Binding-site contacts:
Ligand atom C3 contacts residue ARG135 of chain 1.B at 3.8 Å.
Ligand atom C3 contacts residue TYR132 of chain 1.B at 3.6 Å (hydrophobic).
Ligand atom C3 contacts residue ASP6 of chain 1.B at 4.3 Å.
Ligand atom C2 contacts residue PDO1 of chain 1.G at 3.4 Å.
Ligand atom P contacts residue ARG169 of chain 1.B at 3.9 Å.
Ligand atom O3P contacts residue ARG135 of chain 1.B at 2.6 Å (salt-bridge).
Ligand atom O3P contacts residue ARG169 of chain 1.B at 3.2 Å (salt-bridge).
Ligand atom P contacts residue ARG135 of chain 1.B at 3.6 Å.
Ligand atom O2 contacts residue ALA166 of chain 1.B at 3.8 Å.
Ligand atom O4P contacts residue ARG169 of chain 1.B at 3.1 Å (salt-bridge).
Ligand atom O1P contacts residue SER167 of chain 1.B at 3.2 Å (h-bond).
Ligand atom C3 contacts residue ASN28 of chain 1.B at 4.1 Å.
Ligand atom O2P contacts residue ARG135 of chain 1.B at 2.9 Å (salt-bridge).
Ligand atom O1P contacts residue ASP6 of chain 1.B at 4.5 Å.
Ligand atom O2 contacts residue PDO1 of chain 1.G at 3.3 Å.
Ligand atom O3P contacts residue SER167 of chain 1.B at 2.4 Å (h-bond).
Ligand atom C3 contacts residue SER167 of chain 1.B at 4.0 Å.
Ligand atom C2 contacts residue ASP6 of chain 1.B at 3.0 Å.
Ligand atom O2 contacts residue ASP6 of chain 1.B at 2.7 Å (salt-bridge).
Ligand atom O1P contacts residue ARG135 of chain 1.B at 4.3 Å.
Ligand atom C2 contacts residue SER167 of chain 1.B at 4.0 Å.
Ligand atom O2 contacts residue SER167 of chain 1.B at 2.9 Å (h-bond).
Ligand atom C2 contacts residue TYR132 of chain 1.B at 4.4 Å (hydrophobic).
Ligand atom C2 contacts residue ASN28 of chain 1.B at 3.6 Å.
Ligand atom P contacts residue SER167 of chain 1.B at 3.2 Å.
Ligand atom O3P contacts residue TYR132 of chain 1.B at 4.3 Å.
Ligand atom O4P contacts residue SER167 of chain 1.B at 3.5 Å (h-bond).

Sequence of chain 1.B:
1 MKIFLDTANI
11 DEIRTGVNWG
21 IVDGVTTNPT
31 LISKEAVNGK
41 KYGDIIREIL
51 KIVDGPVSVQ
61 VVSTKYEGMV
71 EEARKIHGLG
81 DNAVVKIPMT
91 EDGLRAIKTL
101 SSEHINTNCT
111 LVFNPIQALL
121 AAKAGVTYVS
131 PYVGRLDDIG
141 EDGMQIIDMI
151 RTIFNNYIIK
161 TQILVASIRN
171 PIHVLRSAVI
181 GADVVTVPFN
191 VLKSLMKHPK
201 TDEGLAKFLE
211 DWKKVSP

A small-molecule ligand and the protein it binds are described below.
Small molecule (SMILES): O=P(O)(O)OC[C@H](O)CO